Binding-site contacts:
Ligand atom O5 contacts residue ASN211 of chain 3.A at 2.4 Å (h-bond).
Ligand atom C3 contacts residue ASN211 of chain 3.A at 3.8 Å.
Ligand atom C2 contacts residue ASN211 of chain 3.A at 2.5 Å.
Ligand atom C7 contacts residue ASN211 of chain 3.A at 3.3 Å.
Ligand atom C5 contacts residue ASN211 of chain 3.A at 3.7 Å.
Ligand atom C4 contacts residue ASN211 of chain 3.A at 4.3 Å.
Ligand atom O7 contacts residue ASN211 of chain 3.A at 3.3 Å (h-bond).
Ligand atom C1 contacts residue ASN211 of chain 3.A at 1.4 Å.
Ligand atom N2 contacts residue ASN211 of chain 3.A at 2.9 Å (h-bond).
Ligand atom C8 contacts residue ASN211 of chain 3.A at 4.4 Å.

A protein and the small-molecule ligand that binds it are described below.
Small molecule (SMILES): CC(=O)N[C@@H]1[C@@H](O)[C@H](O)[C@@H](CO)O[C@H]1O

Sequence of chain 3.A:
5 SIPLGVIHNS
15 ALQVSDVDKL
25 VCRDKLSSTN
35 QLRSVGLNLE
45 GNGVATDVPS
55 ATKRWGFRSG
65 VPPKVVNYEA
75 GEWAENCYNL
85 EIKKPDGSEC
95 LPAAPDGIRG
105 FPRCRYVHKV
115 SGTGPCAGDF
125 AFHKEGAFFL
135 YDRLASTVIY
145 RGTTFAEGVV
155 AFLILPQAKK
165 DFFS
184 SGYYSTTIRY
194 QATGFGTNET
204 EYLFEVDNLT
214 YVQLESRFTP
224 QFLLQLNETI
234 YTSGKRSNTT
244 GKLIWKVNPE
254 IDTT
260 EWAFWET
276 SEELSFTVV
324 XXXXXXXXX